Binding-site contacts:
Ligand atom C3 contacts residue ASN65 of chain 1.A at 3.7 Å.
Ligand atom C2 contacts residue TRP357 of chain 1.A at 3.9 Å (hydrophobic).
Ligand atom N2 contacts residue ASN65 of chain 1.A at 2.9 Å (h-bond).
Ligand atom C8 contacts residue ASN65 of chain 1.A at 4.4 Å.
Ligand atom C7 contacts residue TRP357 of chain 1.A at 3.8 Å (hydrophobic).
Ligand atom C3 contacts residue TRP357 of chain 1.A at 3.5 Å (hydrophobic).
Ligand atom C5 contacts residue ASN65 of chain 1.A at 3.6 Å.
Ligand atom C8 contacts residue TRP357 of chain 1.A at 3.4 Å (hydrophobic).
Ligand atom C4 contacts residue TRP357 of chain 1.A at 4.2 Å (hydrophobic).
Ligand atom O5 contacts residue TRP357 of chain 1.A at 4.2 Å.
Ligand atom C1 contacts residue TRP357 of chain 1.A at 3.6 Å (hydrophobic).
Ligand atom C5 contacts residue TRP357 of chain 1.A at 3.8 Å (hydrophobic).
Ligand atom C7 contacts residue ASN65 of chain 1.A at 3.2 Å.
Ligand atom C2 contacts residue ASN65 of chain 1.A at 2.4 Å.
Ligand atom C4 contacts residue ASN65 of chain 1.A at 4.1 Å.
Ligand atom O4 contacts residue TRP357 of chain 1.A at 4.2 Å.
Ligand atom O7 contacts residue ASN65 of chain 1.A at 3.0 Å (h-bond).
Ligand atom C1 contacts residue ASN65 of chain 1.A at 1.4 Å.
Ligand atom O3 contacts residue TRP357 of chain 1.A at 4.0 Å.
Ligand atom O5 contacts residue ASN65 of chain 1.A at 2.3 Å (h-bond).
Ligand atom N2 contacts residue TRP357 of chain 1.A at 3.1 Å (h-bond).

Sequence of chain 1.A:
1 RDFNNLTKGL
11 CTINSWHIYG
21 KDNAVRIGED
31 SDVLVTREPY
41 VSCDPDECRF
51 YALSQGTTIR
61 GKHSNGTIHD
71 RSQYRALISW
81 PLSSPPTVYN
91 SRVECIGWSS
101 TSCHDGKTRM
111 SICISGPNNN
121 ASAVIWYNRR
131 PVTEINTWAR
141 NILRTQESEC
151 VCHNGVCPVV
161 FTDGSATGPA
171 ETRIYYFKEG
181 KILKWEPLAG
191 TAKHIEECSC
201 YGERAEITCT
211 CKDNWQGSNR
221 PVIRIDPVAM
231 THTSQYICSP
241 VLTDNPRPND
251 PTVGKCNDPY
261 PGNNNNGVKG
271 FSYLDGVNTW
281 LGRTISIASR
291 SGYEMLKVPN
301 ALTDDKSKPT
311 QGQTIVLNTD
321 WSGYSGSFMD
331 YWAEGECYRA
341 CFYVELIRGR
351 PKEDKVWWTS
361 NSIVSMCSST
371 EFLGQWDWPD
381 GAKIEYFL

The protein below binds the small molecule below.
Small molecule (SMILES): CC(=O)N[C@@H]1[C@@H](O)[C@H](O)[C@@H](CO)O[C@H]1O